Sequence of chain 1.B:
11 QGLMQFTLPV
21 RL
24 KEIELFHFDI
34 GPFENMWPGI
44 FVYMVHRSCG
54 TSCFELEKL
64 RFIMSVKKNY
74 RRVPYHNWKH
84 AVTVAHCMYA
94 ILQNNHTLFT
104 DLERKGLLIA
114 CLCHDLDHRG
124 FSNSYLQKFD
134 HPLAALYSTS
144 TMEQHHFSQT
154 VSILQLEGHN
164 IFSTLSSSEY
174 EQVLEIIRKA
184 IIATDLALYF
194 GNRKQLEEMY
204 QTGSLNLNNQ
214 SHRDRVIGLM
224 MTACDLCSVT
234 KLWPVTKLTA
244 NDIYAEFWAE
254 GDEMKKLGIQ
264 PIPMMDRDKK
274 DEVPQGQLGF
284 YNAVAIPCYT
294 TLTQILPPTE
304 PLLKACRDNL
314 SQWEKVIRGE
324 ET

Binding-site contacts:
Ligand atom N17 contacts residue PHE283 of chain 1.B at 3.7 Å.
Ligand atom C14 contacts residue ILE246 of chain 1.B at 3.7 Å (hydrophobic).
Ligand atom C20 contacts residue VAL232 of chain 1.B at 3.8 Å (hydrophobic).
Ligand atom F28 contacts residue GLY279 of chain 1.B at 3.3 Å.
Ligand atom F26 contacts residue GLU275 of chain 1.B at 3.1 Å.
Ligand atom C20 contacts residue GLN280 of chain 1.B at 3.5 Å.
Ligand atom C10 contacts residue TYR247 of chain 1.B at 3.5 Å (hydrophobic).
Ligand atom C23 contacts residue GLU275 of chain 1.B at 3.7 Å.
Ligand atom C12 contacts residue LEU229 of chain 1.B at 3.6 Å (hydrophobic).
Ligand atom C13 contacts residue PHE283 of chain 1.B at 3.4 Å (hydrophobic).
Ligand atom N4 contacts residue GLY279 of chain 1.B at 3.7 Å.
Ligand atom C2 contacts residue PHE250 of chain 1.B at 3.8 Å (hydrophobic).
Ligand atom C14 contacts residue PHE283 of chain 1.B at 3.6 Å (hydrophobic).
Ligand atom N15 contacts residue PHE283 of chain 1.B at 3.7 Å.
Ligand atom N7 contacts residue MET267 of chain 1.B at 3.8 Å.
Ligand atom N1 contacts residue GLY279 of chain 1.B at 3.5 Å.
Ligand atom F27 contacts residue GLY279 of chain 1.B at 3.3 Å.
Ligand atom N6 contacts residue MET267 of chain 1.B at 3.8 Å.
Ligand atom C3 contacts residue MET267 of chain 1.B at 3.7 Å (hydrophobic).
Ligand atom C5 contacts residue MET267 of chain 1.B at 3.8 Å (hydrophobic).
Ligand atom N11 contacts residue ILE246 of chain 1.B at 3.6 Å.
Ligand atom C9 contacts residue TYR247 of chain 1.B at 3.8 Å (hydrophobic).
Ligand atom C12 contacts residue PHE283 of chain 1.B at 3.6 Å (hydrophobic).
Ligand atom N18 contacts residue GLN280 of chain 1.B at 3.0 Å (h-bond).
Ligand atom C20 contacts residue ILE246 of chain 1.B at 3.7 Å (hydrophobic).
Ligand atom C24 contacts residue TYR247 of chain 1.B at 3.5 Å (hydrophobic).
Ligand atom C3 contacts residue GLY279 of chain 1.B at 3.7 Å.
Ligand atom C9 contacts residue PHE283 of chain 1.B at 3.8 Å (hydrophobic).
Ligand atom C22 contacts residue PRO266 of chain 1.B at 3.5 Å (hydrophobic).
Ligand atom C3 contacts residue TYR247 of chain 1.B at 3.6 Å (hydrophobic).
Ligand atom N17 contacts residue PHE250 of chain 1.B at 3.6 Å.
Ligand atom N4 contacts residue TYR247 of chain 1.B at 2.7 Å (h-bond).
Ligand atom C9 contacts residue GLY279 of chain 1.B at 3.8 Å.
Ligand atom C8 contacts residue MET267 of chain 1.B at 3.8 Å (hydrophobic).
Ligand atom C16 contacts residue PHE283 of chain 1.B at 3.5 Å (hydrophobic).
Ligand atom N11 contacts residue PHE283 of chain 1.B at 3.8 Å.
Ligand atom C10 contacts residue MET267 of chain 1.B at 3.8 Å (hydrophobic).
Ligand atom C23 contacts residue LYS272 of chain 1.B at 3.6 Å.
Ligand atom C5 contacts residue GLY279 of chain 1.B at 3.6 Å.
Ligand atom F27 contacts residue GLU275 of chain 1.B at 3.2 Å.

This small molecule binds to this protein.
Small molecule (SMILES): Cc1cnc(C)n2nc(CCc3nc(N4CCC[C@@H]4C(F)(F)F)nn3C)nc12